Binding-site contacts:
Ligand atom C2 contacts residue ARG192 of chain 1.E at 4.2 Å.
Ligand atom O6 contacts residue ARG192 of chain 1.E at 2.7 Å (salt-bridge).
Ligand atom O5 contacts residue VAL194 of chain 1.E at 4.0 Å.
Ligand atom C3 contacts residue ARG192 of chain 1.E at 4.2 Å.
Ligand atom C5 contacts residue ASN149 of chain 1.E at 3.6 Å.
Ligand atom C7 contacts residue ARG192 of chain 1.E at 3.6 Å.
Ligand atom C1 contacts residue ASN149 of chain 1.E at 1.5 Å.
Ligand atom C3 contacts residue ASN149 of chain 1.E at 3.9 Å.
Ligand atom C2 contacts residue SER211 of chain 1.E at 4.0 Å.
Ligand atom O7 contacts residue ARG196 of chain 1.E at 4.0 Å.
Ligand atom O3 contacts residue VAL194 of chain 1.E at 4.1 Å.
Ligand atom C1 contacts residue SER211 of chain 1.E at 3.9 Å.
Ligand atom O3 contacts residue ARG196 of chain 1.E at 4.1 Å.
Ligand atom O5 contacts residue VAL194 of chain 1.E at 3.9 Å.
Ligand atom O3 contacts residue ARG192 of chain 1.E at 3.0 Å (salt-bridge).
Ligand atom C1 contacts residue ARG196 of chain 1.E at 3.6 Å.
Ligand atom C6 contacts residue ASN149 of chain 1.E at 4.1 Å.
Ligand atom N2 contacts residue SER211 of chain 1.E at 3.5 Å.
Ligand atom C6 contacts residue SER195 of chain 1.E at 3.3 Å.
Ligand atom C7 contacts residue ARG196 of chain 1.E at 4.0 Å.
Ligand atom O7 contacts residue ASN149 of chain 1.E at 3.0 Å (h-bond).
Ligand atom O7 contacts residue ARG192 of chain 1.E at 4.0 Å.
Ligand atom O6 contacts residue ARG196 of chain 1.E at 4.0 Å.
Ligand atom C6 contacts residue ARG192 of chain 1.E at 4.2 Å.
Ligand atom C8 contacts residue SER211 of chain 1.E at 4.2 Å.
Ligand atom C8 contacts residue ARG196 of chain 1.E at 3.8 Å.
Ligand atom C7 contacts residue ASN149 of chain 1.E at 3.1 Å.
Ligand atom O7 contacts residue ARG213 of chain 1.E at 3.5 Å (salt-bridge).
Ligand atom O5 contacts residue ASN149 of chain 1.E at 2.5 Å (h-bond).
Ligand atom N2 contacts residue ASN149 of chain 1.E at 3.0 Å (h-bond).
Ligand atom N2 contacts residue ARG192 of chain 1.E at 3.7 Å.
Ligand atom C6 contacts residue ARG196 of chain 1.E at 4.1 Å.
Ligand atom C8 contacts residue ARG192 of chain 1.E at 3.5 Å.
Ligand atom C8 contacts residue GLU190 of chain 1.E at 4.0 Å.
Ligand atom C5 contacts residue VAL194 of chain 1.E at 4.2 Å (hydrophobic).
Ligand atom C2 contacts residue ASN149 of chain 1.E at 2.6 Å.
Ligand atom C8 contacts residue ARG213 of chain 1.E at 4.0 Å.
Ligand atom C4 contacts residue VAL194 of chain 1.E at 4.1 Å (hydrophobic).
Ligand atom O5 contacts residue ARG196 of chain 1.E at 4.2 Å.
Ligand atom C3 contacts residue SER211 of chain 1.E at 3.9 Å.

The small molecule below binds the protein below.
Small molecule (SMILES): CC(=O)N[C@H]1[C@H](O[C@H]2[C@H](O)[C@@H](NC(C)=O)CO[C@@H]2CO)O[C@H](CO)[C@@H](O[C@@H]2O[C@H](CO[C@H]3O[C@H](CO)[C@@H](O)[C@H](O)[C@@H]3O)[C@@H](O)[C@H](O[C@H]3O[C@H](CO)[C@@H](O)[C@H](O)[C@@H]3O)[C@@H]2O)[C@@H]1O

Sequence of chain 1.E:
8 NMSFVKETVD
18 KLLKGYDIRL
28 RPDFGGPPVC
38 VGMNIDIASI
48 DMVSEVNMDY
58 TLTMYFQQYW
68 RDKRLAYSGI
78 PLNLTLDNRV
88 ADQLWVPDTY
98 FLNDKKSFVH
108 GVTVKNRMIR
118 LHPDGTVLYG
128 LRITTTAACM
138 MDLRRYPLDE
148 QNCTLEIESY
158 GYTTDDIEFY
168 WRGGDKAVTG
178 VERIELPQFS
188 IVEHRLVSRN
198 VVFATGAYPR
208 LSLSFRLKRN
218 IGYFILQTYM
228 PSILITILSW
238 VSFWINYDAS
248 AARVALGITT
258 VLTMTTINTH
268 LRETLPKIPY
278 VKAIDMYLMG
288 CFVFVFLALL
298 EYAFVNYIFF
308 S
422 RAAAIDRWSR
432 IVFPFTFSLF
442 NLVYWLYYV